Sequence of chain 1.E:
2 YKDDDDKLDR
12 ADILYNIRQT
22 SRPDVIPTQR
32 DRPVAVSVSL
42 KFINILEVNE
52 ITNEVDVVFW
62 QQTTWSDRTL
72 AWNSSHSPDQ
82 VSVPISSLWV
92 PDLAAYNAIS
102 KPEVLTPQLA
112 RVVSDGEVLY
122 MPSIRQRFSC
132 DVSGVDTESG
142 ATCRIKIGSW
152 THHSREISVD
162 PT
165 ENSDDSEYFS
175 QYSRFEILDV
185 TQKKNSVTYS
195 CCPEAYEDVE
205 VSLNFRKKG

Sequence of chain 1.D:
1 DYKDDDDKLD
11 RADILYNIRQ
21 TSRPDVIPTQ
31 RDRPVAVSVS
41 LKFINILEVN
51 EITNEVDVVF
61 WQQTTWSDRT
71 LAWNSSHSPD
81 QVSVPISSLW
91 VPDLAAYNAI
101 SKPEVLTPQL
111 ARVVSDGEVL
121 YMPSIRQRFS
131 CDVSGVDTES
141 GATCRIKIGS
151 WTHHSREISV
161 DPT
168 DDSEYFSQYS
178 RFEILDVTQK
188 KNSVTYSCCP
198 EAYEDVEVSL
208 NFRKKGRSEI

Binding-site contacts:
Ligand atom N1 contacts residue TRP151 of chain 1.D at 2.8 Å (h-bond).
Ligand atom C15 contacts residue MET122 of chain 1.E at 3.7 Å (hydrophobic).
Ligand atom N3 contacts residue TRP151 of chain 1.D at 3.9 Å.
Ligand atom F3 contacts residue LEU120 of chain 1.E at 3.6 Å.
Ligand atom C4 contacts residue TRP151 of chain 1.D at 3.9 Å (hydrophobic).
Ligand atom C8 contacts residue ILE44 of chain 1.E at 3.4 Å (hydrophobic).
Ligand atom C13 contacts residue TYR200 of chain 1.D at 3.3 Å (hydrophobic).
Ligand atom N2 contacts residue TYR193 of chain 1.D at 3.5 Å.
Ligand atom C13 contacts residue MET122 of chain 1.E at 3.5 Å (hydrophobic).
Ligand atom F3 contacts residue MET122 of chain 1.E at 3.1 Å.
Ligand atom N3 contacts residue TYR97 of chain 1.D at 3.7 Å.
Ligand atom N4 contacts residue TYR97 of chain 1.D at 2.8 Å (h-bond).
Ligand atom F1 contacts residue LEU120 of chain 1.E at 3.8 Å.
Ligand atom C11 contacts residue TRP151 of chain 1.D at 3.1 Å (hydrophobic).
Ligand atom C2 contacts residue TRP151 of chain 1.D at 3.8 Å (hydrophobic).
Ligand atom C16 contacts residue TRP151 of chain 1.D at 3.5 Å (hydrophobic).
Ligand atom N3 contacts residue TYR193 of chain 1.D at 3.7 Å.
Ligand atom C10 contacts residue TRP61 of chain 1.E at 3.6 Å (hydrophobic).
Ligand atom C15 contacts residue ARG112 of chain 1.E at 3.9 Å.
Ligand atom C17 contacts residue TRP151 of chain 1.D at 3.0 Å (hydrophobic).
Ligand atom N4 contacts residue TYR200 of chain 1.D at 3.6 Å.
Ligand atom N4 contacts residue SER150 of chain 1.D at 2.8 Å (h-bond).
Ligand atom N1 contacts residue TYR200 of chain 1.D at 3.8 Å.
Ligand atom F2 contacts residue ARG112 of chain 1.E at 3.1 Å.
Ligand atom C10 contacts residue TYR172 of chain 1.E at 3.7 Å (hydrophobic).
Ligand atom F2 contacts residue THR152 of chain 1.D at 3.4 Å.
Ligand atom C2 contacts residue SER150 of chain 1.D at 3.8 Å.
Ligand atom C9 contacts residue TYR172 of chain 1.E at 3.5 Å (hydrophobic).
Ligand atom C1 contacts residue TYR97 of chain 1.D at 3.7 Å (hydrophobic).
Ligand atom C9 contacts residue TRP61 of chain 1.E at 3.7 Å (hydrophobic).
Ligand atom C2 contacts residue TYR97 of chain 1.D at 3.8 Å (hydrophobic).
Ligand atom C1 contacts residue TYR193 of chain 1.D at 3.2 Å (hydrophobic).
Ligand atom C4 contacts residue TYR193 of chain 1.D at 3.8 Å (hydrophobic).
Ligand atom C5 contacts residue TRP61 of chain 1.E at 3.6 Å (hydrophobic).
Ligand atom F1 contacts residue ARG112 of chain 1.E at 3.4 Å.
Ligand atom C12 contacts residue TYR200 of chain 1.D at 3.1 Å (hydrophobic).
Ligand atom C14 contacts residue MET122 of chain 1.E at 3.4 Å (hydrophobic).
Ligand atom C6 contacts residue TRP151 of chain 1.D at 3.4 Å (hydrophobic).
Ligand atom F1 contacts residue MET122 of chain 1.E at 3.7 Å.
Ligand atom C12 contacts residue TRP151 of chain 1.D at 3.7 Å (hydrophobic).

This small molecule binds to this protein.
Small molecule (SMILES): CC1CCN(c2cc(-c3ccc(C(F)(F)F)cc3)nc(N)n2)CC1